Binding-site contacts:
Ligand atom C7 contacts residue ASN787 of chain 1.A at 3.1 Å.
Ligand atom C5 contacts residue ASN787 of chain 1.A at 3.6 Å.
Ligand atom C2 contacts residue ASN787 of chain 1.A at 2.4 Å.
Ligand atom C4 contacts residue ASN787 of chain 1.A at 4.2 Å.
Ligand atom O5 contacts residue ASN787 of chain 1.A at 2.3 Å (h-bond).
Ligand atom C1 contacts residue SER789 of chain 1.A at 3.8 Å.
Ligand atom C6 contacts residue SER789 of chain 1.A at 4.2 Å.
Ligand atom O7 contacts residue ASN787 of chain 1.A at 2.8 Å (h-bond).
Ligand atom C3 contacts residue ASN787 of chain 1.A at 3.8 Å.
Ligand atom C1 contacts residue ASN787 of chain 1.A at 1.4 Å.
Ligand atom C5 contacts residue SER789 of chain 1.A at 3.5 Å.
Ligand atom O6 contacts residue ASN787 of chain 1.A at 4.3 Å.
Ligand atom O6 contacts residue SER789 of chain 1.A at 3.8 Å.
Ligand atom C8 contacts residue ASN787 of chain 1.A at 4.3 Å.
Ligand atom N2 contacts residue ASN787 of chain 1.A at 2.9 Å (h-bond).
Ligand atom O6 contacts residue GLN790 of chain 1.A at 3.5 Å (h-bond).
Ligand atom O5 contacts residue SER789 of chain 1.A at 3.7 Å.

Sequence of chain 1.A:
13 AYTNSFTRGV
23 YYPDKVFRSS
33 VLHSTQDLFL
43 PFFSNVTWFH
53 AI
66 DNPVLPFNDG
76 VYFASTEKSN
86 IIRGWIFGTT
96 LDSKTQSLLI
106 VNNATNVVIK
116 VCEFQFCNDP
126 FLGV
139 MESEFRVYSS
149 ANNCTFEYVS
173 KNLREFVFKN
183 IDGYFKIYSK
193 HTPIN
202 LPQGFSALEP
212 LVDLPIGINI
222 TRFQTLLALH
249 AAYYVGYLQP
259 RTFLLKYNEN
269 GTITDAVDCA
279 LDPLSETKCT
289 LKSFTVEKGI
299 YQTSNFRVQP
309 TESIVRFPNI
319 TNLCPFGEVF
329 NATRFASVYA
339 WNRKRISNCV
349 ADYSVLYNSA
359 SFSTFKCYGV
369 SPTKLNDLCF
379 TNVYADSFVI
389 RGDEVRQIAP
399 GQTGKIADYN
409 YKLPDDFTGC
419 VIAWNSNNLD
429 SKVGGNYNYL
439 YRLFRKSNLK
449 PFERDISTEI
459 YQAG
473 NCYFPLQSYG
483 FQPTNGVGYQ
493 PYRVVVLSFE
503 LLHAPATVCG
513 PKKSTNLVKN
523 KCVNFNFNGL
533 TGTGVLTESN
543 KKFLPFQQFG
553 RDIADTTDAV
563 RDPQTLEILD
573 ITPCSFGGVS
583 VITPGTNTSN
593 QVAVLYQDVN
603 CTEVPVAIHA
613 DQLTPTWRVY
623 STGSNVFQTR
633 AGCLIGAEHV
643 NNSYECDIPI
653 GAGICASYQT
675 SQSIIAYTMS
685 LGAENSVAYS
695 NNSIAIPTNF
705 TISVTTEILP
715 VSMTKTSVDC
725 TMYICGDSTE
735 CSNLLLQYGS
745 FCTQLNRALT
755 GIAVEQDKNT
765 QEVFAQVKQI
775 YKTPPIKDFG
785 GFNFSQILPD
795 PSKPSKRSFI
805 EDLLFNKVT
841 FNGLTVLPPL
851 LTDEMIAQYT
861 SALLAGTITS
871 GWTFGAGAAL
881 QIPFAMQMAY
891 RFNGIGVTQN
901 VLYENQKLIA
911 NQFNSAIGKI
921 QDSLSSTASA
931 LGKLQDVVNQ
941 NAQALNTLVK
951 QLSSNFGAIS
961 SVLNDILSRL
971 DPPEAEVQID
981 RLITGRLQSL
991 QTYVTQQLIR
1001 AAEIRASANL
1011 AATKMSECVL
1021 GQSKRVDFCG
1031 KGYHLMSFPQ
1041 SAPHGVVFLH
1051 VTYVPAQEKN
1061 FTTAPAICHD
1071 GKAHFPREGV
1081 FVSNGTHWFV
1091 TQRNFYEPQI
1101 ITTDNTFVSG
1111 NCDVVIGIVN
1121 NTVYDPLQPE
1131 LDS

The small molecule below binds the protein below.
Small molecule (SMILES): CC(=O)N[C@H]1[C@H](O[C@H]2[C@H](O)[C@@H](NC(C)=O)CO[C@@H]2CO)O[C@H](CO)[C@@H](O)[C@@H]1O